Binding-site contacts:
Ligand atom C8 contacts residue TYR52 of chain 1.A at 3.7 Å (hydrophobic).
Ligand atom C1 contacts residue TYR16 of chain 1.A at 4.3 Å (hydrophobic).
Ligand atom C8 contacts residue ASN53 of chain 1.A at 4.0 Å.
Ligand atom N2 contacts residue ASN53 of chain 1.A at 2.6 Å (h-bond).
Ligand atom C3 contacts residue ASN53 of chain 1.A at 3.7 Å.
Ligand atom C6 contacts residue TYR16 of chain 1.A at 3.9 Å (hydrophobic).
Ligand atom O5 contacts residue TYR16 of chain 1.A at 3.5 Å.
Ligand atom C1 contacts residue ASN53 of chain 1.A at 1.4 Å.
Ligand atom C5 contacts residue TYR16 of chain 1.A at 4.5 Å (hydrophobic).
Ligand atom C5 contacts residue ASN53 of chain 1.A at 3.6 Å.
Ligand atom C2 contacts residue ASN53 of chain 1.A at 2.3 Å.
Ligand atom C7 contacts residue ASP49 of chain 1.A at 4.2 Å.
Ligand atom C7 contacts residue ASN53 of chain 1.A at 3.2 Å.
Ligand atom O7 contacts residue ASP49 of chain 1.A at 3.3 Å.
Ligand atom O5 contacts residue ASN53 of chain 1.A at 2.4 Å (h-bond).
Ligand atom C1 contacts residue ASP49 of chain 1.A at 4.1 Å.
Ligand atom C4 contacts residue ASN53 of chain 1.A at 4.2 Å.
Ligand atom O6 contacts residue GLY15 of chain 1.A at 3.1 Å.
Ligand atom O7 contacts residue ASN53 of chain 1.A at 3.5 Å (h-bond).
Ligand atom O5 contacts residue ASP49 of chain 1.A at 4.5 Å.
Ligand atom O6 contacts residue TYR16 of chain 1.A at 2.9 Å (h-bond).
Ligand atom C2 contacts residue ASP49 of chain 1.A at 4.3 Å.

Sequence of chain 1.A:
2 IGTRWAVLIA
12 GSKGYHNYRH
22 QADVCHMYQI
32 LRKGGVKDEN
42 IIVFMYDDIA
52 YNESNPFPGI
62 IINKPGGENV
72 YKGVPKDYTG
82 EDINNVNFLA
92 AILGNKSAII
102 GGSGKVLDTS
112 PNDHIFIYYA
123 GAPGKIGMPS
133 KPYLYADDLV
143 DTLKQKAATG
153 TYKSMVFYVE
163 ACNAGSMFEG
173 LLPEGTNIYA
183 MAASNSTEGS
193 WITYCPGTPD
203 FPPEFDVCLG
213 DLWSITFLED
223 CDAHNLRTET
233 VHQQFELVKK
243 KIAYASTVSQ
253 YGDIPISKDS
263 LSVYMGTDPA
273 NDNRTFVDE

This protein binds this small molecule.
Small molecule (SMILES): CC(=O)N[C@H]1[C@H](O[C@H]2[C@H](O)[C@@H](NC(C)=O)CO[C@@H]2CO)O[C@H](CO)[C@@H](O[C@H]2O[C@H](CO)[C@@H](O)[C@H](O)[C@@H]2O)[C@@H]1O